Sequence of chain 1.A:
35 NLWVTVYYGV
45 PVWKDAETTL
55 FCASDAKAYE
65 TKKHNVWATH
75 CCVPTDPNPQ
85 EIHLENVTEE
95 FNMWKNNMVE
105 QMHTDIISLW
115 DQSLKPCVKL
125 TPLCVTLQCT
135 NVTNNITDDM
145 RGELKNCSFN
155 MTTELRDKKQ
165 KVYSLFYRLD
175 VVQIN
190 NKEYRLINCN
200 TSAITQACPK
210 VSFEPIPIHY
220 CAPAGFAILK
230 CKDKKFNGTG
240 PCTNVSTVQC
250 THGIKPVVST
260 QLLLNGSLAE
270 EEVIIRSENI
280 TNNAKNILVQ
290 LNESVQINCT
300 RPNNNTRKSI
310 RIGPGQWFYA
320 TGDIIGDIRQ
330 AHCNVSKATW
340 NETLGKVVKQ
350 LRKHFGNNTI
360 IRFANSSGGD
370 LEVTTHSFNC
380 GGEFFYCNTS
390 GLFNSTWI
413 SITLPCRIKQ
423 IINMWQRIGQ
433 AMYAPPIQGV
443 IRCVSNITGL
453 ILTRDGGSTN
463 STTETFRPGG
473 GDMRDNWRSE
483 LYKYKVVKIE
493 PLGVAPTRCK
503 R

This protein binds this small molecule.
Small molecule (SMILES): CC(=O)N[C@@H]1[C@@H](O)[C@H](O)[C@@H](CO)O[C@H]1O

Binding-site contacts:
Ligand atom O7 contacts residue ASN364 of chain 1.A at 2.7 Å (h-bond).
Ligand atom C4 contacts residue ASN364 of chain 1.A at 4.2 Å.
Ligand atom N2 contacts residue ASN364 of chain 1.A at 2.9 Å (h-bond).
Ligand atom O4 contacts residue NAG1 of chain 1.J at 4.3 Å.
Ligand atom O4 contacts residue NAG2 of chain 1.J at 3.1 Å (h-bond).
Ligand atom C4 contacts residue NAG2 of chain 1.J at 3.3 Å.
Ligand atom O3 contacts residue NAG2 of chain 1.J at 2.6 Å (h-bond).
Ligand atom C1 contacts residue ASN364 of chain 1.A at 1.4 Å.
Ligand atom O7 contacts residue NAG1 of chain 1.J at 3.3 Å (h-bond).
Ligand atom C5 contacts residue ASN364 of chain 1.A at 3.6 Å.
Ligand atom C8 contacts residue SER365 of chain 1.A at 3.3 Å.
Ligand atom O3 contacts residue NAG1 of chain 1.J at 2.8 Å (h-bond).
Ligand atom C2 contacts residue NAG1 of chain 1.J at 3.9 Å.
Ligand atom C7 contacts residue ASN364 of chain 1.A at 3.0 Å.
Ligand atom C3 contacts residue ASN364 of chain 1.A at 3.8 Å.
Ligand atom O5 contacts residue ASN364 of chain 1.A at 2.3 Å (h-bond).
Ligand atom C8 contacts residue NAG1 of chain 1.J at 3.6 Å.
Ligand atom C2 contacts residue ASN364 of chain 1.A at 2.4 Å.
Ligand atom C7 contacts residue SER365 of chain 1.A at 3.9 Å.
Ligand atom O7 contacts residue SER389 of chain 1.A at 3.9 Å.
Ligand atom N2 contacts residue SER365 of chain 1.A at 4.1 Å.
Ligand atom C3 contacts residue NAG2 of chain 1.J at 3.5 Å.
Ligand atom C8 contacts residue SER366 of chain 1.A at 4.3 Å.
Ligand atom O7 contacts residue ASN387 of chain 1.A at 4.3 Å.
Ligand atom C4 contacts residue NAG1 of chain 1.J at 3.7 Å.
Ligand atom N2 contacts residue NAG1 of chain 1.J at 4.0 Å.
Ligand atom O7 contacts residue SER365 of chain 1.A at 4.1 Å.
Ligand atom C8 contacts residue ASN364 of chain 1.A at 4.3 Å.
Ligand atom C7 contacts residue NAG1 of chain 1.J at 3.6 Å.
Ligand atom C3 contacts residue NAG1 of chain 1.J at 3.9 Å.